A protein and the small-molecule ligand that binds it are described below.
Small molecule (SMILES): CC(=O)N[C@H]1[C@H](O[C@H]2[C@H](O)[C@@H](NC(C)=O)CO[C@@H]2CO[C@@H]2O[C@@H](C)[C@@H](O)[C@@H](O)[C@@H]2O)O[C@H](CO)[C@@H](O[C@@H]2O[C@H](CO[C@H]3O[C@H](CO)[C@@H](O)[C@H](O)[C@@H]3O)[C@@H](O)[C@H](O[C@H]3O[C@H](CO)[C@@H](O)[C@H](O)[C@@H]3O)[C@@H]2O)[C@@H]1O

Binding-site contacts:
Ligand atom C8 contacts residue ASN205 of chain 1.D at 4.4 Å.
Ligand atom C6 contacts residue VAL208 of chain 1.D at 4.0 Å (hydrophobic).
Ligand atom C1 contacts residue ASN205 of chain 1.D at 1.4 Å.
Ligand atom O7 contacts residue ASN205 of chain 1.D at 3.3 Å (h-bond).
Ligand atom N2 contacts residue ASN205 of chain 1.D at 3.0 Å (h-bond).
Ligand atom C6 contacts residue VAL208 of chain 1.D at 4.1 Å (hydrophobic).
Ligand atom C5 contacts residue VAL208 of chain 1.D at 4.0 Å (hydrophobic).
Ligand atom C6 contacts residue LYS393 of chain 1.D at 4.2 Å.
Ligand atom O5 contacts residue VAL208 of chain 1.D at 3.4 Å.
Ligand atom C5 contacts residue ARG392 of chain 1.D at 4.4 Å.
Ligand atom C6 contacts residue ARG392 of chain 1.D at 3.8 Å.
Ligand atom C6 contacts residue ASP396 of chain 1.D at 4.0 Å.
Ligand atom C5 contacts residue VAL208 of chain 1.D at 4.4 Å (hydrophobic).
Ligand atom C5 contacts residue SER207 of chain 1.D at 4.4 Å.
Ligand atom C5 contacts residue ASN205 of chain 1.D at 3.6 Å.
Ligand atom C3 contacts residue ASN205 of chain 1.D at 3.7 Å.
Ligand atom C7 contacts residue ASN205 of chain 1.D at 3.3 Å.
Ligand atom O4 contacts residue ARG392 of chain 1.D at 3.7 Å.
Ligand atom C8 contacts residue SER207 of chain 1.D at 3.5 Å.
Ligand atom C1 contacts residue SER207 of chain 1.D at 4.4 Å.
Ligand atom O5 contacts residue SER207 of chain 1.D at 4.4 Å.
Ligand atom O5 contacts residue VAL208 of chain 1.D at 4.2 Å.
Ligand atom O5 contacts residue ASN205 of chain 1.D at 2.3 Å (h-bond).
Ligand atom C4 contacts residue ASN205 of chain 1.D at 4.2 Å.
Ligand atom O6 contacts residue VAL208 of chain 1.D at 4.3 Å.
Ligand atom C2 contacts residue ASN205 of chain 1.D at 2.5 Å.
Ligand atom C4 contacts residue ARG392 of chain 1.D at 3.9 Å.
Ligand atom C6 contacts residue SER207 of chain 1.D at 4.3 Å.
Ligand atom C1 contacts residue VAL208 of chain 1.D at 4.3 Å (hydrophobic).

Sequence of chain 1.D:
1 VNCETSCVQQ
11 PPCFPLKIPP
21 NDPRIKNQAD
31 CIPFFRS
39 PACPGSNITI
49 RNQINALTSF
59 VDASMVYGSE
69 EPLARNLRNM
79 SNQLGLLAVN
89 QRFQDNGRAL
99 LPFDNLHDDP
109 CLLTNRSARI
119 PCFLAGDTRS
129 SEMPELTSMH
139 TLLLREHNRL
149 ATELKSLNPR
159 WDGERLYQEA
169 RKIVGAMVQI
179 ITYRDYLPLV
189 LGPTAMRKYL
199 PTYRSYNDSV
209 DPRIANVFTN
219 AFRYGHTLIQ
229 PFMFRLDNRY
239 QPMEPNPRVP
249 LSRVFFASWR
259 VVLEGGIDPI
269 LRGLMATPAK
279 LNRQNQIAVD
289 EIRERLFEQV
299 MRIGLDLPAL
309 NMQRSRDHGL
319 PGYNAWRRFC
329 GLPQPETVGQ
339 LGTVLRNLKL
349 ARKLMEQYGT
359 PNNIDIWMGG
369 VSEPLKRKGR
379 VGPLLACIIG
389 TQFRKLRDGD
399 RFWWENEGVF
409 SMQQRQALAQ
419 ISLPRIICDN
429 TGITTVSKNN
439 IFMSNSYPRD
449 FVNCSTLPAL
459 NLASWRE